Sequence of chain 1.A:
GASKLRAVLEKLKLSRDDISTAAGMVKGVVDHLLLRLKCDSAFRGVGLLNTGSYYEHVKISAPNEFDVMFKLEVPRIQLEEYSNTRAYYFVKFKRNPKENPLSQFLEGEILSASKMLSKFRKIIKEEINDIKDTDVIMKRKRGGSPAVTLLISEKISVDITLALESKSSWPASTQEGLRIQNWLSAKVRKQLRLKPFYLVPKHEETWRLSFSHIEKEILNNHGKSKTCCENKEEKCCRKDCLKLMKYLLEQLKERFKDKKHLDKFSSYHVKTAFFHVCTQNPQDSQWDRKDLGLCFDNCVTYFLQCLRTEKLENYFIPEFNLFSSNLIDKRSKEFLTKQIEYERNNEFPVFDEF

This protein binds this small molecule.
Small molecule (SMILES): Cn1cc(-c2ccc(F)c(CNC(=O)c3cc(Br)ccc3O)c2)cn1

Binding-site contacts:
Ligand atom O1 contacts residue PHE219 of chain 1.A at 2.8 Å (h-bond).
Ligand atom C25 contacts residue PHE219 of chain 1.A at 3.5 Å (hydrophobic).
Ligand atom C12 contacts residue TYR276 of chain 1.A at 3.6 Å (hydrophobic).
Ligand atom N5 contacts residue LEU217 of chain 1.A at 3.3 Å (h-bond).
Ligand atom C13 contacts residue ARG216 of chain 1.A at 3.5 Å.
Ligand atom C18 contacts residue TYR276 of chain 1.A at 3.8 Å (hydrophobic).
Ligand atom C7 contacts residue ASN322 of chain 1.A at 3.7 Å.
Ligand atom C10 contacts residue ARG216 of chain 1.A at 3.4 Å.
Ligand atom O20 contacts residue ASN322 of chain 1.A at 2.6 Å (h-bond).
Ligand atom C10 contacts residue TYR276 of chain 1.A at 3.6 Å (hydrophobic).
Ligand atom BR23 contacts residue PHE283 of chain 1.A at 3.5 Å.
Ligand atom C17 contacts residue TYR276 of chain 1.A at 3.8 Å (hydrophobic).
Ligand atom C4 contacts residue TYR276 of chain 1.A at 3.7 Å (hydrophobic).
Ligand atom N15 contacts residue TYR276 of chain 1.A at 3.6 Å.
Ligand atom C14 contacts residue ARG216 of chain 1.A at 3.4 Å.
Ligand atom C7 contacts residue LEU217 of chain 1.A at 3.5 Å (hydrophobic).
Ligand atom C11 contacts residue TYR276 of chain 1.A at 3.5 Å (hydrophobic).
Ligand atom F19 contacts residue ALA87 of chain 1.A at 3.3 Å.
Ligand atom C11 contacts residue ARG216 of chain 1.A at 3.2 Å.
Ligand atom C12 contacts residue ARG216 of chain 1.A at 3.2 Å.
Ligand atom C21 contacts residue PHE324 of chain 1.A at 3.6 Å (hydrophobic).
Ligand atom C2 contacts residue PHE219 of chain 1.A at 3.4 Å (hydrophobic).
Ligand atom C13 contacts residue TYR276 of chain 1.A at 3.5 Å (hydrophobic).
Ligand atom C14 contacts residue TYR276 of chain 1.A at 3.5 Å (hydrophobic).
Ligand atom BR23 contacts residue LYS279 of chain 1.A at 3.7 Å.
Ligand atom C4 contacts residue ASN322 of chain 1.A at 3.6 Å.
Ligand atom O20 contacts residue PHE324 of chain 1.A at 3.8 Å.
Ligand atom O1 contacts residue ARG216 of chain 1.A at 3.8 Å.
Ligand atom O1 contacts residue SER218 of chain 1.A at 3.6 Å.
Ligand atom F19 contacts residue ILE325 of chain 1.A at 3.5 Å.
Ligand atom C24 contacts residue GLU223 of chain 1.A at 3.4 Å.
Ligand atom C25 contacts residue SER220 of chain 1.A at 3.5 Å.
Ligand atom C6 contacts residue LEU217 of chain 1.A at 3.1 Å (hydrophobic).
Ligand atom N15 contacts residue ARG216 of chain 1.A at 3.8 Å.
Ligand atom O20 contacts residue TYR276 of chain 1.A at 3.5 Å.
Ligand atom C12 contacts residue LEU217 of chain 1.A at 3.8 Å (hydrophobic).
Ligand atom C8 contacts residue ASN322 of chain 1.A at 3.8 Å.
Ligand atom C9 contacts residue PHE328 of chain 1.A at 3.5 Å (hydrophobic).
Ligand atom C6 contacts residue ASN322 of chain 1.A at 3.5 Å.
Ligand atom F19 contacts residue ASN322 of chain 1.A at 3.7 Å.